A protein and the small-molecule ligand that binds it are described below.
Small molecule (SMILES): CC(=O)N[C@@H]1[C@@H](O)[C@H](O)[C@@H](CO)O[C@H]1O

Binding-site contacts:
Ligand atom C8 contacts residue NAG2 of chain 1.N at 3.7 Å.
Ligand atom O7 contacts residue ASN393 of chain 1.E at 4.0 Å.
Ligand atom C1 contacts residue ASN393 of chain 1.E at 1.5 Å.
Ligand atom C3 contacts residue ASN393 of chain 1.E at 3.9 Å.
Ligand atom C4 contacts residue ASN393 of chain 1.E at 4.4 Å.
Ligand atom N2 contacts residue NAG2 of chain 1.N at 4.2 Å.
Ligand atom C7 contacts residue ASN393 of chain 1.E at 3.7 Å.
Ligand atom O5 contacts residue ASN393 of chain 1.E at 2.5 Å (h-bond).
Ligand atom O3 contacts residue NAG2 of chain 1.N at 3.7 Å.
Ligand atom N2 contacts residue ASN393 of chain 1.E at 3.0 Å (h-bond).
Ligand atom O7 contacts residue NAG2 of chain 1.N at 4.3 Å.
Ligand atom C5 contacts residue ASN393 of chain 1.E at 3.8 Å.
Ligand atom C8 contacts residue SER389 of chain 1.E at 4.0 Å.
Ligand atom C7 contacts residue NAG2 of chain 1.N at 3.9 Å.
Ligand atom C2 contacts residue ASN393 of chain 1.E at 2.5 Å.

Sequence of chain 1.E:
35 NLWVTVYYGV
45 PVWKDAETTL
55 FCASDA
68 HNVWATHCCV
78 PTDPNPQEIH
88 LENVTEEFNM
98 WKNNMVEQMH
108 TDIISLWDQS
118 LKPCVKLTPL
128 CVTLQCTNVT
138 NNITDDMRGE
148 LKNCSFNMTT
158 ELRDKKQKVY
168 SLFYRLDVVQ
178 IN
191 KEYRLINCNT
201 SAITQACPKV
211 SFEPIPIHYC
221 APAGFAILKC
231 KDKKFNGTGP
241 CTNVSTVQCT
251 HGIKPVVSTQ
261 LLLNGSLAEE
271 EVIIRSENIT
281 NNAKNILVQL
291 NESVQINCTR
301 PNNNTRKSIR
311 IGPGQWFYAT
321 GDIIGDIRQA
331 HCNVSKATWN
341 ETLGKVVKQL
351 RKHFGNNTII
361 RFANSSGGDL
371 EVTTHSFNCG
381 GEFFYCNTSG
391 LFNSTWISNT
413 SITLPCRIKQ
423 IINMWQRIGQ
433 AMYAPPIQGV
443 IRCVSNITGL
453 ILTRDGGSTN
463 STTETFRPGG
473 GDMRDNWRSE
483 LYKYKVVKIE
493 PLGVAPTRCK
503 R